Sequence of chain 4.C:
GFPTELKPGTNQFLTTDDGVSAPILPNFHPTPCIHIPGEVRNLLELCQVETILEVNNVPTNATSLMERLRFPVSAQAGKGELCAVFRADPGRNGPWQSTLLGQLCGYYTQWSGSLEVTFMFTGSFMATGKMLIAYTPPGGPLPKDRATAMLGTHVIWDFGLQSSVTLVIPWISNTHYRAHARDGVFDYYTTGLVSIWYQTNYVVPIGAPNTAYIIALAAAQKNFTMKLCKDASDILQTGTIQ

The small molecule below binds the protein below.
Small molecule (SMILES): Cc1nc(-c2ccc(OCCCCCN3CCN(c4ccnc(N)c4)C3=O)cc2)no1

Sequence of chain 4.A:
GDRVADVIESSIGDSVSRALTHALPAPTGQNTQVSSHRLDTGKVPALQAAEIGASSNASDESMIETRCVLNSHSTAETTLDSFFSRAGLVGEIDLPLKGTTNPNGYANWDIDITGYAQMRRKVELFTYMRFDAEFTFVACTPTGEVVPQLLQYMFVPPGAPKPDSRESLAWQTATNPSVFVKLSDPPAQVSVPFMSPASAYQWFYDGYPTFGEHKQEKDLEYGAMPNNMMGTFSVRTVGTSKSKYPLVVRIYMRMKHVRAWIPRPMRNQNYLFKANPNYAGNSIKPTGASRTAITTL

Binding-site contacts:
Ligand atom C13 contacts residue MET195 of chain 4.A at 3.9 Å (hydrophobic).
Ligand atom N6 contacts residue ILE24 of chain 4.C at 3.9 Å.
Ligand atom C14 contacts residue MET195 of chain 4.A at 3.9 Å (hydrophobic).
Ligand atom C16 contacts residue ILE111 of chain 4.A at 3.5 Å (hydrophobic).
Ligand atom N1 contacts residue ASP112 of chain 4.A at 3.9 Å.
Ligand atom C17 contacts residue PHE155 of chain 4.A at 3.7 Å (hydrophobic).
Ligand atom N1 contacts residue THR114 of chain 4.A at 4.0 Å.
Ligand atom C16 contacts residue PHE135 of chain 4.A at 3.4 Å (hydrophobic).
Ligand atom C15 contacts residue VAL192 of chain 4.A at 3.2 Å (hydrophobic).
Ligand atom C19 contacts residue ILE24 of chain 4.C at 3.5 Å (hydrophobic).
Ligand atom C18 contacts residue PHE155 of chain 4.A at 3.9 Å (hydrophobic).
Ligand atom C16 contacts residue PHE155 of chain 4.A at 3.9 Å (hydrophobic).
Ligand atom O3 contacts residue ILE113 of chain 4.A at 3.0 Å (h-bond).
Ligand atom C17 contacts residue PHE135 of chain 4.A at 3.9 Å (hydrophobic).
Ligand atom C22 contacts residue VAL179 of chain 4.A at 3.4 Å (hydrophobic).
Ligand atom C19 contacts residue VAL192 of chain 4.A at 3.4 Å (hydrophobic).
Ligand atom N5 contacts residue PHE233 of chain 4.A at 3.2 Å.
Ligand atom C4 contacts residue TRP203 of chain 4.A at 4.0 Å (hydrophobic).
Ligand atom N4 contacts residue TRP203 of chain 4.A at 3.6 Å (h-bond).
Ligand atom C12 contacts residue MET195 of chain 4.A at 3.8 Å (hydrophobic).
Ligand atom C2 contacts residue ASP112 of chain 4.A at 2.8 Å.
Ligand atom O2 contacts residue PHE137 of chain 4.A at 4.0 Å.
Ligand atom C8 contacts residue TYR201 of chain 4.A at 3.3 Å (hydrophobic).
Ligand atom C15 contacts residue MET195 of chain 4.A at 3.8 Å (hydrophobic).
Ligand atom C14 contacts residue PHE155 of chain 4.A at 3.9 Å (hydrophobic).
Ligand atom C14 contacts residue PHE135 of chain 4.A at 3.7 Å (hydrophobic).
Ligand atom C5 contacts residue TRP203 of chain 4.A at 3.8 Å (hydrophobic).
Ligand atom O3 contacts residue ASP112 of chain 4.A at 3.6 Å.
Ligand atom C3 contacts residue ASP112 of chain 4.A at 3.0 Å.
Ligand atom N5 contacts residue PHE137 of chain 4.A at 3.5 Å.
Ligand atom C13 contacts residue PHE135 of chain 4.A at 3.4 Å (hydrophobic).
Ligand atom O1 contacts residue MET195 of chain 4.A at 3.2 Å.
Ligand atom C7 contacts residue TYR201 of chain 4.A at 3.8 Å (hydrophobic).
Ligand atom C13 contacts residue ILE111 of chain 4.A at 4.0 Å (hydrophobic).
Ligand atom N2 contacts residue TRP203 of chain 4.A at 3.9 Å.
Ligand atom C9 contacts residue ILE113 of chain 4.A at 3.7 Å (hydrophobic).
Ligand atom C7 contacts residue ASN228 of chain 4.A at 3.8 Å.
Ligand atom N6 contacts residue PHE155 of chain 4.A at 3.8 Å.
Ligand atom O2 contacts residue PHE233 of chain 4.A at 3.0 Å.
Ligand atom C2 contacts residue THR114 of chain 4.A at 3.6 Å.

Sequence of chain 5.C:
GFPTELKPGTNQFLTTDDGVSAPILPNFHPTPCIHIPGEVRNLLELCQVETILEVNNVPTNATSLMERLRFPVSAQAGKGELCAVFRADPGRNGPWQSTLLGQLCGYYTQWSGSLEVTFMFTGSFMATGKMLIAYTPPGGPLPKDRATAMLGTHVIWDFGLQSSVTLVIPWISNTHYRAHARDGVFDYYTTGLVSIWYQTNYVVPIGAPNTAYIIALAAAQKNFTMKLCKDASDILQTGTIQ